Sequence of chain 2.A:
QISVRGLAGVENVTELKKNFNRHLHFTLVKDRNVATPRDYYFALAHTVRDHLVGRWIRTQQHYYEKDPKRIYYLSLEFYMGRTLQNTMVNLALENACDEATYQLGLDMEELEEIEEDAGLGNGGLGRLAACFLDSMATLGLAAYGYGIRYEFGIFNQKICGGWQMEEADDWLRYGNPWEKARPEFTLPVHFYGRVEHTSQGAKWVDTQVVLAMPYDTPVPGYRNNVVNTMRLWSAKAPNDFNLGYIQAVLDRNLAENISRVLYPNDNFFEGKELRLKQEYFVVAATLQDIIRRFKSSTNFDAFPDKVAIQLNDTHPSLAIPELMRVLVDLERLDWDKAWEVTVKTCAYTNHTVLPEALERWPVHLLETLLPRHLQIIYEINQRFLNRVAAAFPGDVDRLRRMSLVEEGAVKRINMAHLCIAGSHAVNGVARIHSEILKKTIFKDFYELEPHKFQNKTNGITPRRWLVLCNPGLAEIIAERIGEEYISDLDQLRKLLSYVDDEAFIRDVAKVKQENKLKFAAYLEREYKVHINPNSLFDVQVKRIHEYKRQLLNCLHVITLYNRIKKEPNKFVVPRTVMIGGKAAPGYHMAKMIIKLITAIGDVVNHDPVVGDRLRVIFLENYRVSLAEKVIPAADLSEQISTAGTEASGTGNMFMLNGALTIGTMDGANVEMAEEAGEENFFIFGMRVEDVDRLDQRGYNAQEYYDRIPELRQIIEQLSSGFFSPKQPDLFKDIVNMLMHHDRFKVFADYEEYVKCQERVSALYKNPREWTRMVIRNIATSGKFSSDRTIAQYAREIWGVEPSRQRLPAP

A protein and the small-molecule ligand that binds it are described below.
Small molecule (SMILES): O=C(NC(=O)c1ccccc1)N[C@@H]1O[C@H](CO)[C@@H](O)[C@H](O)[C@H]1O

Binding-site contacts:
Ligand atom C13 contacts residue GLU88 of chain 2.A at 3.8 Å.
Ligand atom O3 contacts residue SER674 of chain 2.A at 3.0 Å (h-bond).
Ligand atom O3 contacts residue ALA673 of chain 2.A at 3.3 Å (h-bond).
Ligand atom C6 contacts residue ASN484 of chain 2.A at 3.4 Å.
Ligand atom O4 contacts residue SER674 of chain 2.A at 3.6 Å.
Ligand atom C13 contacts residue ASN282 of chain 2.A at 3.7 Å.
Ligand atom O4 contacts residue GLY675 of chain 2.A at 2.9 Å (h-bond).
Ligand atom C4 contacts residue GLY675 of chain 2.A at 3.8 Å.
Ligand atom O7 contacts residue GLY135 of chain 2.A at 3.5 Å (h-bond).
Ligand atom C8 contacts residue ASP283 of chain 2.A at 3.9 Å.
Ligand atom O3 contacts residue GLY675 of chain 2.A at 3.2 Å (h-bond).
Ligand atom O6 contacts residue VAL455 of chain 2.A at 3.8 Å.
Ligand atom C7 contacts residue LEU136 of chain 2.A at 3.5 Å (hydrophobic).
Ligand atom O2 contacts residue TYR573 of chain 2.A at 3.1 Å (h-bond).
Ligand atom C5 contacts residue GLY135 of chain 2.A at 3.7 Å.
Ligand atom O3 contacts residue GLU672 of chain 2.A at 2.8 Å (salt-bridge).
Ligand atom O8 contacts residue ASN133 of chain 2.A at 3.7 Å.
Ligand atom C2 contacts residue HIS377 of chain 2.A at 3.5 Å.
Ligand atom O6 contacts residue ASN484 of chain 2.A at 2.8 Å (h-bond).
Ligand atom C12 contacts residue ASN282 of chain 2.A at 3.6 Å.
Ligand atom O4 contacts residue ASN484 of chain 2.A at 3.5 Å (h-bond).
Ligand atom C12 contacts residue HIS341 of chain 2.A at 3.8 Å.
Ligand atom O7 contacts residue LEU136 of chain 2.A at 3.0 Å (h-bond).
Ligand atom C5 contacts residue LEU136 of chain 2.A at 3.7 Å (hydrophobic).
Ligand atom C3 contacts residue GLY675 of chain 2.A at 3.8 Å.
Ligand atom O2 contacts residue GLU672 of chain 2.A at 3.1 Å (salt-bridge).
Ligand atom C2 contacts residue GLU672 of chain 2.A at 3.9 Å.
Ligand atom C9 contacts residue ASP283 of chain 2.A at 3.7 Å.
Ligand atom C10 contacts residue ASP283 of chain 2.A at 3.7 Å.
Ligand atom N2 contacts residue LEU136 of chain 2.A at 3.8 Å.
Ligand atom C6 contacts residue GLY135 of chain 2.A at 3.7 Å.
Ligand atom O6 contacts residue LEU139 of chain 2.A at 3.8 Å.
Ligand atom O5 contacts residue HIS377 of chain 2.A at 3.7 Å.
Ligand atom C6 contacts residue HIS377 of chain 2.A at 3.5 Å.
Ligand atom O6 contacts residue HIS377 of chain 2.A at 2.7 Å (h-bond).
Ligand atom C3 contacts residue GLU672 of chain 2.A at 3.4 Å.
Ligand atom C13 contacts residue HIS341 of chain 2.A at 3.8 Å.
Ligand atom C14 contacts residue GLU88 of chain 2.A at 3.4 Å.
Ligand atom O5 contacts residue LEU136 of chain 2.A at 3.5 Å (h-bond).
Ligand atom O8 contacts residue ASP283 of chain 2.A at 3.7 Å.